A protein and the small-molecule ligand that binds it are described below.
Small molecule (SMILES): CC(=O)S[C@@H]1CC2=CC(=O)CC[C@]2(C)[C@H]2CC[C@@]3(C)[C@@H](CC[C@@]34CCC(=O)O4)[C@H]12

Binding-site contacts:
Ligand atom C15 contacts residue ASN42 of chain 1.B at 3.6 Å.
Ligand atom C4 contacts residue LEU41 of chain 1.B at 3.8 Å (hydrophobic).
Ligand atom O57 contacts residue ASN42 of chain 1.B at 3.5 Å (h-bond).
Ligand atom C17 contacts residue CYS121 of chain 1.B at 3.8 Å (hydrophobic).
Ligand atom O57 contacts residue THR217 of chain 1.B at 3.6 Å.
Ligand atom C10 contacts residue CYS214 of chain 1.B at 3.7 Å (hydrophobic).
Ligand atom O60 contacts residue LEU86 of chain 1.B at 3.6 Å.
Ligand atom C3 contacts residue LEU41 of chain 1.B at 3.4 Å (hydrophobic).
Ligand atom C12 contacts residue LEU44 of chain 1.B at 3.8 Å (hydrophobic).
Ligand atom C14 contacts residue ASN42 of chain 1.B at 3.9 Å.
Ligand atom C8 contacts residue PHE213 of chain 1.B at 3.7 Å (hydrophobic).
Ligand atom C16 contacts residue LEU86 of chain 1.B at 3.8 Å (hydrophobic).
Ligand atom S61 contacts residue PHE101 of chain 1.B at 3.8 Å.
Ligand atom C19 contacts residue LEU82 of chain 1.B at 3.6 Å (hydrophobic).
Ligand atom O60 contacts residue ARG89 of chain 1.B at 2.8 Å (salt-bridge).
Ligand atom C10 contacts residue MET79 of chain 1.B at 3.5 Å (hydrophobic).
Ligand atom C17 contacts residue LEU120 of chain 1.B at 3.9 Å (hydrophobic).
Ligand atom C12 contacts residue GLN48 of chain 1.B at 3.2 Å.
Ligand atom O60 contacts residue PHE101 of chain 1.B at 3.7 Å.
Ligand atom C16 contacts residue LEU210 of chain 1.B at 3.8 Å (hydrophobic).
Ligand atom O57 contacts residue PHE228 of chain 1.B at 3.3 Å.
Ligand atom C19 contacts residue PHE101 of chain 1.B at 3.8 Å (hydrophobic).
Ligand atom O60 contacts residue GLN48 of chain 1.B at 3.5 Å (h-bond).
Ligand atom O59 contacts residue LEU210 of chain 1.B at 3.5 Å.
Ligand atom C18 contacts residue GLN48 of chain 1.B at 3.6 Å.
Ligand atom O58 contacts residue CYS214 of chain 1.B at 3.4 Å.
Ligand atom O59 contacts residue LEU86 of chain 1.B at 3.8 Å.
Ligand atom C8 contacts residue LEU210 of chain 1.B at 3.7 Å (hydrophobic).
Ligand atom C1 contacts residue LEU41 of chain 1.B at 3.7 Å (hydrophobic).
Ligand atom C13 contacts residue LEU38 of chain 1.B at 3.7 Å (hydrophobic).
Ligand atom C19 contacts residue LEU86 of chain 1.B at 3.8 Å (hydrophobic).
Ligand atom O59 contacts residue MET124 of chain 1.B at 3.4 Å.
Ligand atom C7 contacts residue LEU210 of chain 1.B at 3.9 Å (hydrophobic).
Ligand atom C14 contacts residue LEU38 of chain 1.B at 3.5 Å (hydrophobic).
Ligand atom C23 contacts residue MET79 of chain 1.B at 3.8 Å (hydrophobic).
Ligand atom C18 contacts residue PHE101 of chain 1.B at 3.6 Å (hydrophobic).
Ligand atom C11 contacts residue LEU82 of chain 1.B at 3.6 Å (hydrophobic).
Ligand atom C4 contacts residue ASN42 of chain 1.B at 3.5 Å.
Ligand atom C13 contacts residue PHE213 of chain 1.B at 3.7 Å (hydrophobic).
Ligand atom C11 contacts residue ALA45 of chain 1.B at 3.7 Å (hydrophobic).

Sequence of chain 1.B:
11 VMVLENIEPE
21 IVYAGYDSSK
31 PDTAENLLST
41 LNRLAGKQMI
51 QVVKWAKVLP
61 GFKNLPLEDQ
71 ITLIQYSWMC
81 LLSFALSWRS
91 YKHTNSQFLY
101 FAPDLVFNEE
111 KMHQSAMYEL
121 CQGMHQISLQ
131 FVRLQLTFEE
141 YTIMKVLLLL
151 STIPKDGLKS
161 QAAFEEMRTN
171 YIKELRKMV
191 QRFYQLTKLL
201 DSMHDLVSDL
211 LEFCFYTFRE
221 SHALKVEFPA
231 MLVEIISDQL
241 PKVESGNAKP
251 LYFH